The small molecule below binds the protein below.
Small molecule (SMILES): CCOc1cc(N2CCCNCC2)cnc1Br

Binding-site contacts:
Ligand atom C11 contacts residue CYS188 of chain 1.O at 3.7 Å (hydrophobic).
Ligand atom N3 contacts residue MET114 of chain 1.K at 3.7 Å.
Ligand atom C12 contacts residue ARG104 of chain 1.K at 3.5 Å.
Ligand atom C2 contacts residue TYR89 of chain 1.O at 3.2 Å (hydrophobic).
Ligand atom C3 contacts residue TYR89 of chain 1.O at 3.1 Å (hydrophobic).
Ligand atom N3 contacts residue THR144 of chain 1.O at 3.7 Å.
Ligand atom N2 contacts residue MET114 of chain 1.K at 3.4 Å.
Ligand atom C11 contacts residue TYR192 of chain 1.O at 3.1 Å (hydrophobic).
Ligand atom C10 contacts residue LEU112 of chain 1.K at 3.6 Å (hydrophobic).
Ligand atom C4 contacts residue TRP143 of chain 1.O at 3.7 Å (hydrophobic).
Ligand atom C2 contacts residue TRP143 of chain 1.O at 3.5 Å (hydrophobic).
Ligand atom C5 contacts residue CYS187 of chain 1.O at 3.7 Å (hydrophobic).
Ligand atom C9 contacts residue TRP143 of chain 1.O at 3.7 Å (hydrophobic).
Ligand atom C3 contacts residue TRP143 of chain 1.O at 3.6 Å (hydrophobic).
Ligand atom O1 contacts residue LEU112 of chain 1.K at 3.3 Å.
Ligand atom C8 contacts residue TRP143 of chain 1.O at 3.3 Å (hydrophobic).
Ligand atom C4 contacts residue TYR192 of chain 1.O at 3.5 Å (hydrophobic).
Ligand atom C2 contacts residue TRP53 of chain 1.K at 3.8 Å (hydrophobic).
Ligand atom C1 contacts residue TRP143 of chain 1.O at 3.4 Å (hydrophobic).
Ligand atom C6 contacts residue THR144 of chain 1.O at 3.7 Å.
Ligand atom C3 contacts residue TYR192 of chain 1.O at 3.5 Å (hydrophobic).
Ligand atom N1 contacts residue TYR89 of chain 1.O at 2.6 Å (h-bond).
Ligand atom C12 contacts residue TYR192 of chain 1.O at 3.4 Å (hydrophobic).
Ligand atom BR1 contacts residue THR144 of chain 1.O at 3.8 Å.
Ligand atom O1 contacts residue ARG104 of chain 1.K at 3.8 Å.
Ligand atom C11 contacts residue LEU112 of chain 1.K at 3.7 Å (hydrophobic).
Ligand atom C3 contacts residue TYR185 of chain 1.O at 3.6 Å (hydrophobic).
Ligand atom N2 contacts residue TRP143 of chain 1.O at 3.5 Å (h-bond).
Ligand atom C8 contacts residue MET114 of chain 1.K at 3.4 Å (hydrophobic).
Ligand atom N3 contacts residue TRP143 of chain 1.O at 3.8 Å.
Ligand atom C9 contacts residue MET114 of chain 1.K at 3.8 Å (hydrophobic).
Ligand atom C7 contacts residue TRP143 of chain 1.O at 3.3 Å (hydrophobic).
Ligand atom BR1 contacts residue LEU102 of chain 1.K at 3.9 Å.
Ligand atom N1 contacts residue TRP143 of chain 1.O at 2.8 Å (h-bond).
Ligand atom C7 contacts residue MET114 of chain 1.K at 3.6 Å (hydrophobic).
Ligand atom BR1 contacts residue LEU112 of chain 1.K at 3.3 Å.
Ligand atom C6 contacts residue LEU112 of chain 1.K at 4.0 Å (hydrophobic).
Ligand atom C5 contacts residue MET114 of chain 1.K at 3.8 Å (hydrophobic).
Ligand atom N1 contacts residue SER142 of chain 1.O at 3.8 Å.
Ligand atom BR1 contacts residue ARG104 of chain 1.K at 3.6 Å.

Sequence of chain 1.K:
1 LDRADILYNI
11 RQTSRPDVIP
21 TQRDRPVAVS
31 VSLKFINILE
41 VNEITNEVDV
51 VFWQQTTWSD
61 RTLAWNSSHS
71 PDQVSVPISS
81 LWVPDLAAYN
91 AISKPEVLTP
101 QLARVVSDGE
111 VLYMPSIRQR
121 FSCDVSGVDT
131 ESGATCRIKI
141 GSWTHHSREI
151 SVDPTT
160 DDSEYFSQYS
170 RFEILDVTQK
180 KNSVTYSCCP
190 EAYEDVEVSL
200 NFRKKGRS

Sequence of chain 1.O:
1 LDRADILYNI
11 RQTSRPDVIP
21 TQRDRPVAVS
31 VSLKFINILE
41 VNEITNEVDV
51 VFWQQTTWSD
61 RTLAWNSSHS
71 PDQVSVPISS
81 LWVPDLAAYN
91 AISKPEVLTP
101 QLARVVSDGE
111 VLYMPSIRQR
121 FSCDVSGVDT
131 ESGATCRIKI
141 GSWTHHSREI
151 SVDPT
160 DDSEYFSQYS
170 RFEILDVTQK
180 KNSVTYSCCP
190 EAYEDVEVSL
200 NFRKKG